Binding-site contacts:
Ligand atom O7 contacts residue ASN55 of chain 2.A at 3.6 Å (h-bond).
Ligand atom C2 contacts residue ASN55 of chain 2.A at 2.5 Å.
Ligand atom C2 contacts residue TYR86 of chain 2.A at 3.7 Å (hydrophobic).
Ligand atom O5 contacts residue ASN55 of chain 2.A at 2.4 Å (h-bond).
Ligand atom O4 contacts residue TYR86 of chain 2.A at 4.0 Å.
Ligand atom C3 contacts residue ASN55 of chain 2.A at 3.8 Å.
Ligand atom C1 contacts residue TYR86 of chain 2.A at 4.4 Å (hydrophobic).
Ligand atom C7 contacts residue ASN55 of chain 2.A at 3.5 Å.
Ligand atom C8 contacts residue GLU54 of chain 2.A at 3.7 Å.
Ligand atom O5 contacts residue TYR86 of chain 2.A at 3.5 Å (h-bond).
Ligand atom O3 contacts residue TYR86 of chain 2.A at 4.5 Å.
Ligand atom C4 contacts residue ASN55 of chain 2.A at 4.2 Å.
Ligand atom C1 contacts residue ASN55 of chain 2.A at 1.4 Å.
Ligand atom C5 contacts residue ASN55 of chain 2.A at 3.6 Å.
Ligand atom O6 contacts residue TYR86 of chain 2.A at 3.4 Å (h-bond).
Ligand atom N2 contacts residue ASN55 of chain 2.A at 3.0 Å (h-bond).
Ligand atom O2 contacts residue TYR86 of chain 2.A at 4.0 Å.
Ligand atom O5 contacts residue TYR86 of chain 2.A at 4.3 Å.
Ligand atom C1 contacts residue TYR86 of chain 2.A at 4.0 Å (hydrophobic).

This protein binds this small molecule.
Small molecule (SMILES): CC(=O)N[C@H]1[C@H](O[C@H]2[C@H](O)[C@@H](NC(C)=O)CO[C@@H]2CO[C@H]2O[C@@H](C)[C@@H](O)[C@@H](O)[C@@H]2O)O[C@H](CO)[C@@H](O)[C@@H]1O

Sequence of chain 2.A:
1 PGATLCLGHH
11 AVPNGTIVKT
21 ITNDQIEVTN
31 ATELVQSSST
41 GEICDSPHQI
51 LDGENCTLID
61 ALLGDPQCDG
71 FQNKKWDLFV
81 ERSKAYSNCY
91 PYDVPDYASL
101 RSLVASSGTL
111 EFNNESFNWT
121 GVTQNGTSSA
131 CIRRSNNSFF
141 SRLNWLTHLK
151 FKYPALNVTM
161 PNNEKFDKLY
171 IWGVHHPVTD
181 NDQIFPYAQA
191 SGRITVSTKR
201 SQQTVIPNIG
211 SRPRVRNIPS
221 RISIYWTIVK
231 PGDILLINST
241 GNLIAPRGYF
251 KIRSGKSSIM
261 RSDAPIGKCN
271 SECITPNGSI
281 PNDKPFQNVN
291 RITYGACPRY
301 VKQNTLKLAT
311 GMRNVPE